Binding-site contacts:
Ligand atom C7 contacts residue VAL127 of chain 1.B at 4.0 Å (hydrophobic).
Ligand atom O7 contacts residue VAL127 of chain 1.B at 3.5 Å.
Ligand atom C5 contacts residue ASN122 of chain 1.B at 3.8 Å.
Ligand atom C5 contacts residue THR124 of chain 1.B at 4.3 Å.
Ligand atom C2 contacts residue ASN125 of chain 1.B at 3.3 Å.
Ligand atom N2 contacts residue ASN122 of chain 1.B at 3.0 Å (h-bond).
Ligand atom C1 contacts residue ASN122 of chain 1.B at 1.5 Å.
Ligand atom C3 contacts residue THR124 of chain 1.B at 4.2 Å.
Ligand atom O3 contacts residue ASN125 of chain 1.B at 3.6 Å.
Ligand atom O7 contacts residue ASN125 of chain 1.B at 4.1 Å.
Ligand atom C7 contacts residue ASN125 of chain 1.B at 4.1 Å.
Ligand atom C3 contacts residue ASN122 of chain 1.B at 3.9 Å.
Ligand atom C2 contacts residue ASN122 of chain 1.B at 2.5 Å.
Ligand atom N2 contacts residue VAL127 of chain 1.B at 3.8 Å.
Ligand atom O6 contacts residue ASN122 of chain 1.B at 3.4 Å (h-bond).
Ligand atom C4 contacts residue THR124 of chain 1.B at 3.6 Å.
Ligand atom C4 contacts residue ASN122 of chain 1.B at 4.3 Å.
Ligand atom C1 contacts residue ASN125 of chain 1.B at 4.2 Å.
Ligand atom C7 contacts residue ASN122 of chain 1.B at 3.6 Å.
Ligand atom O3 contacts residue THR124 of chain 1.B at 4.2 Å.
Ligand atom C2 contacts residue THR124 of chain 1.B at 4.2 Å.
Ligand atom N2 contacts residue ASN125 of chain 1.B at 3.2 Å (h-bond).
Ligand atom O5 contacts residue THR124 of chain 1.B at 4.2 Å.
Ligand atom C3 contacts residue ASN125 of chain 1.B at 4.2 Å.
Ligand atom C8 contacts residue ASN122 of chain 1.B at 4.0 Å.
Ligand atom O5 contacts residue ASN122 of chain 1.B at 2.5 Å (h-bond).

Sequence of chain 1.B:
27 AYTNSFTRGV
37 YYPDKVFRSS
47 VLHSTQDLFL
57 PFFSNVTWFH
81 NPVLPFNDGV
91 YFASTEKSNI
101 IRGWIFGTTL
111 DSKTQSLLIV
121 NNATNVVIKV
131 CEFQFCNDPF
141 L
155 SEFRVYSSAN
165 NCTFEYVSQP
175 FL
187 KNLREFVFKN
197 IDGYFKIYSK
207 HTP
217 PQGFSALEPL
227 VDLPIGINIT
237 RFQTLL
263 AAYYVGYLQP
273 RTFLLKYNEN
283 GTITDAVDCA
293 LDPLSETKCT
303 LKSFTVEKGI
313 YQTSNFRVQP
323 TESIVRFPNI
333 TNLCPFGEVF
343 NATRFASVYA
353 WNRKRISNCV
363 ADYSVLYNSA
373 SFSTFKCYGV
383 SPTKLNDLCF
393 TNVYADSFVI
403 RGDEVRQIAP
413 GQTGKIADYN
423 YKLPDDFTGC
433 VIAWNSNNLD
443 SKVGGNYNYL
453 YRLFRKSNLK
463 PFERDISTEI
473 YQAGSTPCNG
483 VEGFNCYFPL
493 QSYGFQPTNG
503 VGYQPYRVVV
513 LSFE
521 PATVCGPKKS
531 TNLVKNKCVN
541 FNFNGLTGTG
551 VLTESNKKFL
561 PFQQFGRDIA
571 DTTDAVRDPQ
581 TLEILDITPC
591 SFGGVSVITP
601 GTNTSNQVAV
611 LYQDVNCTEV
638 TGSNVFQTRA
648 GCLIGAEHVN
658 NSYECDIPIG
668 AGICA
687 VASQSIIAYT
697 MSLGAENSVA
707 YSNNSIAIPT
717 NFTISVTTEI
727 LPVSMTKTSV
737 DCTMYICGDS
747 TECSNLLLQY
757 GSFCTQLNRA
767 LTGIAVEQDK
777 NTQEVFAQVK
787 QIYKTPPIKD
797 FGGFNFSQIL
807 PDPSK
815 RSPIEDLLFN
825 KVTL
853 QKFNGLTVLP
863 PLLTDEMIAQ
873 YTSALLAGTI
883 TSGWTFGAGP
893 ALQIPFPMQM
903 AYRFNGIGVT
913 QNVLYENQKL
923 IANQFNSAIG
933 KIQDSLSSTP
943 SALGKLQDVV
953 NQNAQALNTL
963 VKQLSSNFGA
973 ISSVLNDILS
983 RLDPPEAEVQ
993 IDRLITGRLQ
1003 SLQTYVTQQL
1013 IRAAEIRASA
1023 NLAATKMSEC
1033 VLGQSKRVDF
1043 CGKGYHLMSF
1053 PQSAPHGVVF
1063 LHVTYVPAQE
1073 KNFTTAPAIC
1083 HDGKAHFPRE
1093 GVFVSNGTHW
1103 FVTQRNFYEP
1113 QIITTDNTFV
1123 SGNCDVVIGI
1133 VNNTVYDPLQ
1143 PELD

This protein binds this small molecule.
Small molecule (SMILES): CC(=O)N[C@@H]1[C@@H](O)[C@H](O)[C@@H](CO)O[C@H]1O